This protein binds this small molecule.
Small molecule (SMILES): Nc1ncnc2c1ncn2[C@@H]1O[C@@H]2CO[P](=O)(O)O[C@H]2[C@H]1O

Sequence of chain 1.C:
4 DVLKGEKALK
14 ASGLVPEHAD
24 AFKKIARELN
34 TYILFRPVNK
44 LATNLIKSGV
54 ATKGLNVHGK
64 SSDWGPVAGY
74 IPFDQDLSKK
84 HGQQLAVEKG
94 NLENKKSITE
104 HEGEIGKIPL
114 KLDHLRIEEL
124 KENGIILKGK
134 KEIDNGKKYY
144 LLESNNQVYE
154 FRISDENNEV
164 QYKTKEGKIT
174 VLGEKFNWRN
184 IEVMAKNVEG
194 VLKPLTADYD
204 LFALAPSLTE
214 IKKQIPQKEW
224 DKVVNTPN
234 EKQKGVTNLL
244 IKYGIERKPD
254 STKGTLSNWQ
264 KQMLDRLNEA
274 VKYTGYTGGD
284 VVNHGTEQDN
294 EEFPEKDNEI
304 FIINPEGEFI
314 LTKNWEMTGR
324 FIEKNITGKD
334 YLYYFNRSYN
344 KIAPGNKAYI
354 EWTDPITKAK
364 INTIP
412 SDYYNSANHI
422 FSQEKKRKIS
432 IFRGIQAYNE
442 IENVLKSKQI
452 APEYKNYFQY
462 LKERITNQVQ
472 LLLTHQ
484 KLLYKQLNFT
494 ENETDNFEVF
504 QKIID

Binding-site contacts:
Ligand atom C4' contacts residue GLU298 of chain 1.C at 4.0 Å.
Ligand atom O4' contacts residue ASN293 of chain 1.C at 2.4 Å (h-bond).
Ligand atom O5' contacts residue POP1 of chain 1.R at 3.5 Å (h-bond).
Ligand atom P contacts residue YB1 of chain 1.O at 3.2 Å.
Ligand atom C3' contacts residue YB1 of chain 1.O at 3.5 Å.
Ligand atom N1 contacts residue THR258 of chain 1.C at 3.8 Å.
Ligand atom C4' contacts residue YB1 of chain 1.O at 4.0 Å.
Ligand atom C4' contacts residue ASN293 of chain 1.C at 3.7 Å.
Ligand atom C5' contacts residue YB1 of chain 1.O at 3.4 Å.
Ligand atom O2P contacts residue LYS56 of chain 1.C at 3.6 Å.
Ligand atom C5' contacts residue ASP203 of chain 1.C at 3.8 Å.
Ligand atom O5' contacts residue YB1 of chain 1.O at 3.7 Å.
Ligand atom N3 contacts residue HIS287 of chain 1.C at 4.0 Å.
Ligand atom C5' contacts residue GLU298 of chain 1.C at 4.0 Å.
Ligand atom C4 contacts residue ASN293 of chain 1.C at 3.7 Å.
Ligand atom C2' contacts residue HIS61 of chain 1.C at 3.5 Å.
Ligand atom N3 contacts residue ASN293 of chain 1.C at 3.6 Å.
Ligand atom C2' contacts residue ASN293 of chain 1.C at 4.0 Å.
Ligand atom N6 contacts residue GLY257 of chain 1.C at 2.9 Å.
Ligand atom C2 contacts residue THR289 of chain 1.C at 3.5 Å.
Ligand atom O3' contacts residue HIS61 of chain 1.C at 2.7 Å (h-bond).
Ligand atom O2P contacts residue POP1 of chain 1.R at 3.6 Å.
Ligand atom O2' contacts residue HIS61 of chain 1.C at 3.8 Å.
Ligand atom P contacts residue HIS61 of chain 1.C at 3.6 Å.
Ligand atom O1P contacts residue YB1 of chain 1.P at 3.1 Å.
Ligand atom C5' contacts residue ARG39 of chain 1.C at 4.0 Å.
Ligand atom C2 contacts residue GLY288 of chain 1.C at 3.6 Å.
Ligand atom C6 contacts residue THR258 of chain 1.C at 3.4 Å.
Ligand atom C1' contacts residue ASN293 of chain 1.C at 2.9 Å.
Ligand atom O2P contacts residue LYS63 of chain 1.C at 3.5 Å (salt-bridge).
Ligand atom O2P contacts residue HIS61 of chain 1.C at 3.5 Å (h-bond).
Ligand atom O1P contacts residue LYS56 of chain 1.C at 3.9 Å.
Ligand atom N6 contacts residue THR258 of chain 1.C at 2.3 Å (h-bond).
Ligand atom C3' contacts residue HIS61 of chain 1.C at 3.5 Å.
Ligand atom O1P contacts residue YB1 of chain 1.O at 2.0 Å.
Ligand atom N9 contacts residue ASN293 of chain 1.C at 3.3 Å (h-bond).
Ligand atom O3' contacts residue YB1 of chain 1.O at 3.7 Å.
Ligand atom N1 contacts residue GLY288 of chain 1.C at 3.9 Å.
Ligand atom O1P contacts residue YB1 of chain 1.N at 3.0 Å.
Ligand atom C6 contacts residue GLY257 of chain 1.C at 3.5 Å.